Binding-site contacts:
Ligand atom C2 contacts residue ASP89 of chain 1.A at 3.5 Å.
Ligand atom O1 contacts residue GLN236 of chain 1.A at 3.3 Å (h-bond).
Ligand atom C2 contacts residue ASN137 of chain 1.A at 3.5 Å.
Ligand atom C1 contacts residue ALA191 of chain 1.A at 3.9 Å (hydrophobic).
Ligand atom C2 contacts residue TYR190 of chain 1.A at 3.8 Å (hydrophobic).
Ligand atom C4 contacts residue GLU164 of chain 1.A at 3.3 Å.
Ligand atom O6 contacts residue TYR190 of chain 1.A at 3.4 Å.
Ligand atom C4 contacts residue TRP15 of chain 1.A at 3.8 Å (hydrophobic).
Ligand atom O1 contacts residue ALA191 of chain 1.A at 3.5 Å (h-bond).
Ligand atom C1 contacts residue GLN236 of chain 1.A at 3.7 Å.
Ligand atom O2 contacts residue ASP89 of chain 1.A at 2.5 Å (salt-bridge).
Ligand atom C1 contacts residue ARG141 of chain 1.A at 3.9 Å.
Ligand atom C2 contacts residue ARG141 of chain 1.A at 3.7 Å.
Ligand atom O3 contacts residue LYS9 of chain 1.A at 2.9 Å (salt-bridge).
Ligand atom O4 contacts residue TRP15 of chain 1.A at 2.9 Å (h-bond).
Ligand atom C1 contacts residue ASP216 of chain 1.A at 3.3 Å.
Ligand atom O6 contacts residue TYR192 of chain 1.A at 3.5 Å.
Ligand atom O4 contacts residue GLU164 of chain 1.A at 2.5 Å (salt-bridge).
Ligand atom O2 contacts residue ARG141 of chain 1.A at 2.9 Å (salt-bridge).
Ligand atom O4 contacts residue LYS9 of chain 1.A at 3.1 Å (salt-bridge).
Ligand atom C3 contacts residue ASN137 of chain 1.A at 3.8 Å.
Ligand atom C4 contacts residue LYS9 of chain 1.A at 3.6 Å.
Ligand atom O5 contacts residue ALA191 of chain 1.A at 3.0 Å (h-bond).
Ligand atom C5 contacts residue GLU164 of chain 1.A at 3.9 Å.
Ligand atom O2 contacts residue ASN137 of chain 1.A at 3.1 Å (h-bond).
Ligand atom O6 contacts residue GLU164 of chain 1.A at 2.8 Å (salt-bridge).
Ligand atom O6 contacts residue ALA191 of chain 1.A at 3.7 Å.
Ligand atom O1 contacts residue TYR190 of chain 1.A at 3.6 Å.
Ligand atom C6 contacts residue GLU164 of chain 1.A at 3.3 Å.
Ligand atom C6 contacts residue ALA191 of chain 1.A at 3.8 Å (hydrophobic).
Ligand atom O2 contacts residue GLN236 of chain 1.A at 3.0 Å (h-bond).
Ligand atom O5 contacts residue ASP216 of chain 1.A at 3.6 Å.
Ligand atom O1 contacts residue ARG141 of chain 1.A at 3.0 Å (salt-bridge).
Ligand atom O3 contacts residue ASN137 of chain 1.A at 2.9 Å (h-bond).
Ligand atom O5 contacts residue TYR190 of chain 1.A at 3.6 Å.
Ligand atom O2 contacts residue TYR14 of chain 1.A at 3.5 Å (h-bond).
Ligand atom O1 contacts residue ASP216 of chain 1.A at 2.5 Å (salt-bridge).
Ligand atom C3 contacts residue ASP89 of chain 1.A at 3.4 Å.
Ligand atom O3 contacts residue ASP89 of chain 1.A at 2.5 Å (salt-bridge).
Ligand atom C3 contacts residue LYS9 of chain 1.A at 3.8 Å.

A small-molecule ligand and the protein it binds are described below.
Small molecule (SMILES): OC[C@H]1O[C@@H](O)[C@H](O)[C@@H](O)[C@@H]1O

Sequence of chain 1.A:
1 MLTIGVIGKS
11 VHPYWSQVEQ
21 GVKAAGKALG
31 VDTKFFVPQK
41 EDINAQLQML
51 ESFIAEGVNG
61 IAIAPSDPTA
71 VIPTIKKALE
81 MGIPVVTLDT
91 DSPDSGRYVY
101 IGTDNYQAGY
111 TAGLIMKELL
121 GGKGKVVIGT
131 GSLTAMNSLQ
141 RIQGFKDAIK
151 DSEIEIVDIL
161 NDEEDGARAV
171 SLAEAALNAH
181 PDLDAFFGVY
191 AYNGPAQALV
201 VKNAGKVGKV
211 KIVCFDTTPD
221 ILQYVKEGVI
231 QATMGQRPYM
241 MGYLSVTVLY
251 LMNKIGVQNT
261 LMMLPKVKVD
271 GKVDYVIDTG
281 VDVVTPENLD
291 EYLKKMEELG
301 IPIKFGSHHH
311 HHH